A small-molecule ligand and the protein it binds are described below.
Small molecule (SMILES): C[C@@H](O)[C@@H](C)O

Sequence of chain 7.A:
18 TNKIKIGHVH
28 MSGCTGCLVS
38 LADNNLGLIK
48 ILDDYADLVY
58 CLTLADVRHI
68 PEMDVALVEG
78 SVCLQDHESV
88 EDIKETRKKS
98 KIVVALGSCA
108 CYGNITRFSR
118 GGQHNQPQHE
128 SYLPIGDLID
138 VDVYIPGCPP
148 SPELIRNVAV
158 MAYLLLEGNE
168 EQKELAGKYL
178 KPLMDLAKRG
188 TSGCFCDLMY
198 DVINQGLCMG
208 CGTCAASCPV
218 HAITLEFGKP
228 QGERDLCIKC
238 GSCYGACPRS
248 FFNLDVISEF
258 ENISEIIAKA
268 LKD

Binding-site contacts:
Ligand atom C2 contacts residue LEU172 of chain 7.A at 3.6 Å (hydrophobic).
Ligand atom O6 contacts residue LEU172 of chain 7.A at 4.0 Å.
Ligand atom C1 contacts residue GLU256 of chain 7.A at 4.5 Å.
Ligand atom C1 contacts residue ASN259 of chain 7.A at 4.4 Å.
Ligand atom C1 contacts residue ILE260 of chain 7.A at 4.3 Å (hydrophobic).
Ligand atom C4 contacts residue GLU256 of chain 7.A at 3.9 Å.
Ligand atom C1 contacts residue LEU172 of chain 7.A at 3.7 Å (hydrophobic).
Ligand atom C3 contacts residue LEU172 of chain 7.A at 4.4 Å (hydrophobic).
Ligand atom O6 contacts residue LYS175 of chain 7.A at 4.2 Å.